Sequence of chain 1.A:
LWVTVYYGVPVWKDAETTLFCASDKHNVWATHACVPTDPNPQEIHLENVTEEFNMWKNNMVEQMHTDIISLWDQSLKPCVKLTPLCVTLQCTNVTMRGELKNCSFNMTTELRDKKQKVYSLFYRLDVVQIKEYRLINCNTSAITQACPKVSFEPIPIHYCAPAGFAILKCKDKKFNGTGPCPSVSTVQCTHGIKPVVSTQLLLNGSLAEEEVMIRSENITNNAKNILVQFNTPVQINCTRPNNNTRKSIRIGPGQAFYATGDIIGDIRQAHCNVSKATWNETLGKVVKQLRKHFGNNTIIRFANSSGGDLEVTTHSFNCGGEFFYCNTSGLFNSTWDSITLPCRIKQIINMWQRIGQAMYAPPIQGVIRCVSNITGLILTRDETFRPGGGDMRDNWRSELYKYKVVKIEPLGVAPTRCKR

The small molecule below binds the protein below.
Small molecule (SMILES): CC(=O)N[C@@H]1[C@@H](O)[C@H](O)[C@@H](CO)O[C@H]1O

Binding-site contacts:
Ligand atom O7 contacts residue ASN268 of chain 1.A at 3.5 Å (h-bond).
Ligand atom O4 contacts residue TRP103 of chain 1.C at 3.9 Å.
Ligand atom C3 contacts residue TRP103 of chain 1.C at 4.2 Å (hydrophobic).
Ligand atom O3 contacts residue TRP103 of chain 1.C at 3.1 Å (h-bond).
Ligand atom C2 contacts residue ASN268 of chain 1.A at 2.5 Å.
Ligand atom C2 contacts residue TRP103 of chain 1.C at 4.3 Å (hydrophobic).
Ligand atom O5 contacts residue ASN268 of chain 1.A at 2.4 Å (h-bond).
Ligand atom C5 contacts residue ASN268 of chain 1.A at 3.7 Å.
Ligand atom C7 contacts residue ASN268 of chain 1.A at 3.4 Å.
Ligand atom O7 contacts residue SER101 of chain 1.C at 3.5 Å (h-bond).
Ligand atom O7 contacts residue TRP103 of chain 1.C at 4.3 Å.
Ligand atom C4 contacts residue ASN268 of chain 1.A at 4.2 Å.
Ligand atom C6 contacts residue ILE289 of chain 1.A at 4.0 Å (hydrophobic).
Ligand atom C4 contacts residue TRP103 of chain 1.C at 3.9 Å (hydrophobic).
Ligand atom C8 contacts residue VAL407 of chain 1.A at 4.2 Å (hydrophobic).
Ligand atom N2 contacts residue ASN268 of chain 1.A at 2.9 Å (h-bond).
Ligand atom C3 contacts residue ASN268 of chain 1.A at 3.8 Å.
Ligand atom O5 contacts residue ILE289 of chain 1.A at 3.9 Å.
Ligand atom C1 contacts residue ASN268 of chain 1.A at 1.4 Å.

Sequence of chain 1.C:
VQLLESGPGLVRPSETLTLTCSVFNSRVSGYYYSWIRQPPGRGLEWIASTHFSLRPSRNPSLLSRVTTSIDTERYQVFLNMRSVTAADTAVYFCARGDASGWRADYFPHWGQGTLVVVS